The small molecule below binds the protein below.
Small molecule (SMILES): CC(=O)N[C@@H]1[C@@H](O)[C@H](O)[C@@H](CO)O[C@H]1O

Sequence of chain 33.B:
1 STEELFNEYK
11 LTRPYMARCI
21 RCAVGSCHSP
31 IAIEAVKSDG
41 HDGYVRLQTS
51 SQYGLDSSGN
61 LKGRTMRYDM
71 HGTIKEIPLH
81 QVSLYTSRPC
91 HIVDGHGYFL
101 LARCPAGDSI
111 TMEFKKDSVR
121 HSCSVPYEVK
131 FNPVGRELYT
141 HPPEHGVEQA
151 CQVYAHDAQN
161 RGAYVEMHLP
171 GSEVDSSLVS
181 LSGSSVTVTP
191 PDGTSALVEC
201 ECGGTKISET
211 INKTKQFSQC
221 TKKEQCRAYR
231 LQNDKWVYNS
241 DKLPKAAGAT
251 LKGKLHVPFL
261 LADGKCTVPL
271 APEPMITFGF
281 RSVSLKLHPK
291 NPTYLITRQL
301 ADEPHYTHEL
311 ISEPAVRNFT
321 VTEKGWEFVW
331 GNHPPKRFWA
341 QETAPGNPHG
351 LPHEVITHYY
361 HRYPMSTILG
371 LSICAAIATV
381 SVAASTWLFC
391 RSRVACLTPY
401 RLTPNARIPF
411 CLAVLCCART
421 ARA

Binding-site contacts:
Ligand atom C1 contacts residue ASN212 of chain 33.B at 1.4 Å.
Ligand atom O5 contacts residue ASN212 of chain 33.B at 2.4 Å (h-bond).
Ligand atom C1 contacts residue ILE211 of chain 33.B at 4.1 Å (hydrophobic).
Ligand atom N2 contacts residue ILE211 of chain 33.B at 4.0 Å.
Ligand atom O7 contacts residue ASN212 of chain 33.B at 4.5 Å.
Ligand atom O6 contacts residue ASN212 of chain 33.B at 4.4 Å.
Ligand atom C7 contacts residue ASN212 of chain 33.B at 3.9 Å.
Ligand atom C5 contacts residue ASN212 of chain 33.B at 3.7 Å.
Ligand atom C2 contacts residue ASN212 of chain 33.B at 2.5 Å.
Ligand atom N2 contacts residue ASN212 of chain 33.B at 2.9 Å (h-bond).
Ligand atom C3 contacts residue ASN212 of chain 33.B at 3.8 Å.
Ligand atom C4 contacts residue ASN212 of chain 33.B at 4.2 Å.